Binding-site contacts:
Ligand atom O2 contacts residue HIS36 of chain 1.A at 2.8 Å (h-bond).
Ligand atom C contacts residue GLY160 of chain 1.A at 4.1 Å.
Ligand atom O1 contacts residue SER143 of chain 1.A at 2.4 Å (h-bond).
Ligand atom N contacts residue GLY160 of chain 1.A at 4.0 Å.
Ligand atom N contacts residue SER159 of chain 1.A at 3.1 Å (h-bond).
Ligand atom CB contacts residue LEU161 of chain 1.A at 3.8 Å (hydrophobic).
Ligand atom N contacts residue LEU161 of chain 1.A at 2.9 Å (h-bond).
Ligand atom N contacts residue SER143 of chain 1.A at 2.8 Å (h-bond).
Ligand atom CG contacts residue TYR123 of chain 1.A at 3.8 Å (hydrophobic).
Ligand atom CA contacts residue LEU161 of chain 1.A at 3.3 Å (hydrophobic).
Ligand atom O1 contacts residue ARG140 of chain 1.A at 3.8 Å.
Ligand atom C contacts residue SER143 of chain 1.A at 4.0 Å.
Ligand atom C contacts residue SER159 of chain 1.A at 3.8 Å.
Ligand atom CB contacts residue SER159 of chain 1.A at 4.0 Å.
Ligand atom CB contacts residue LEU161 of chain 1.A at 3.7 Å (hydrophobic).
Ligand atom C contacts residue LEU161 of chain 1.A at 3.5 Å (hydrophobic).
Ligand atom N contacts residue TYR123 of chain 1.A at 3.9 Å.
Ligand atom CB contacts residue HIS36 of chain 1.A at 3.5 Å.
Ligand atom CA contacts residue TYR123 of chain 1.A at 3.7 Å (hydrophobic).
Ligand atom CA contacts residue GLY160 of chain 1.A at 4.0 Å.
Ligand atom N contacts residue HIS36 of chain 1.A at 3.7 Å.
Ligand atom CD contacts residue TYR123 of chain 1.A at 3.7 Å (hydrophobic).
Ligand atom O contacts residue TYR123 of chain 1.A at 3.4 Å.
Ligand atom CB contacts residue TYR123 of chain 1.A at 4.1 Å (hydrophobic).
Ligand atom CB contacts residue GLY139 of chain 1.A at 3.7 Å.
Ligand atom N contacts residue TYR123 of chain 1.A at 3.7 Å.
Ligand atom C contacts residue TYR123 of chain 1.A at 3.6 Å (hydrophobic).
Ligand atom O2 contacts residue SER143 of chain 1.A at 2.3 Å (h-bond).
Ligand atom O contacts residue GLY160 of chain 1.A at 3.2 Å.
Ligand atom B contacts residue GLY141 of chain 1.A at 4.0 Å.
Ligand atom CA contacts residue SER159 of chain 1.A at 3.5 Å.
Ligand atom O1 contacts residue ASP142 of chain 1.A at 3.4 Å (salt-bridge).
Ligand atom CB contacts residue LEU180 of chain 1.A at 4.1 Å (hydrophobic).
Ligand atom O contacts residue LEU161 of chain 1.A at 3.1 Å (h-bond).
Ligand atom O1 contacts residue GLY141 of chain 1.A at 2.7 Å (h-bond).
Ligand atom B contacts residue HIS36 of chain 1.A at 3.4 Å.
Ligand atom CB contacts residue SER143 of chain 1.A at 3.0 Å.
Ligand atom O contacts residue ASN122 of chain 1.A at 3.7 Å.
Ligand atom B contacts residue SER143 of chain 1.A at 1.4 Å.
Ligand atom CA contacts residue SER143 of chain 1.A at 2.4 Å.

Sequence of chain 1.A:
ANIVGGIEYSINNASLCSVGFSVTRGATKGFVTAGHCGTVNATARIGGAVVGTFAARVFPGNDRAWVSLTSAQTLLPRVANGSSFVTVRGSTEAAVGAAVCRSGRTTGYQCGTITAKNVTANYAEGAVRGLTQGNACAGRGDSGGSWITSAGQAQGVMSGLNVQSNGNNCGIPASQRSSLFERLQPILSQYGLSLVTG

This small molecule binds to this protein.
Small molecule (SMILES): C[C@H](NC(=O)[C@@H]1CCCN1C(=O)[C@H](C)NC(=O)[C@H](C)N)B(O)O